This small molecule binds to this protein.
Small molecule (SMILES): C=Cc1cc2c(N3CCC4(CC3)CN(C(=O)CC)C4)nc(OC3CCN(C)CC3)nc2c(OCC)c1-c1c(C)ccc2[nH]ncc12

Binding-site contacts:
Ligand atom N5 contacts residue ARG69 of chain 1.A at 3.3 Å.
Ligand atom C29 contacts residue ALA60 of chain 1.A at 3.5 Å (hydrophobic).
Ligand atom C30 contacts residue GLN62 of chain 1.A at 3.7 Å.
Ligand atom N4 contacts residue ARG69 of chain 1.A at 3.7 Å.
Ligand atom N16 contacts residue GLU63 of chain 1.A at 3.7 Å.
Ligand atom N26 contacts residue ALA60 of chain 1.A at 3.4 Å.
Ligand atom O44 contacts residue LYS17 of chain 1.A at 2.8 Å (salt-bridge).
Ligand atom O15 contacts residue HIS96 of chain 1.A at 3.4 Å (h-bond).
Ligand atom C13 contacts residue HIS96 of chain 1.A at 3.3 Å.
Ligand atom C45 contacts residue CYS13 of chain 1.A at 2.9 Å (hydrophobic).
Ligand atom N26 contacts residue CYS13 of chain 1.A at 3.6 Å.
Ligand atom C46 contacts residue CYS13 of chain 1.A at 1.8 Å (hydrophobic).
Ligand atom N33 contacts residue TYR97 of chain 1.A at 3.8 Å.
Ligand atom C25 contacts residue GLY11 of chain 1.A at 3.3 Å.
Ligand atom C6 contacts residue ARG69 of chain 1.A at 3.4 Å.
Ligand atom N16 contacts residue HIS96 of chain 1.A at 3.1 Å (h-bond).
Ligand atom O44 contacts residue THR59 of chain 1.A at 3.7 Å.
Ligand atom N4 contacts residue ASP70 of chain 1.A at 2.7 Å (salt-bridge).
Ligand atom C27 contacts residue GLY61 of chain 1.A at 3.2 Å.
Ligand atom N5 contacts residue ASP70 of chain 1.A at 3.8 Å.
Ligand atom C45 contacts residue PRO35 of chain 1.A at 3.3 Å (hydrophobic).
Ligand atom O44 contacts residue GDP1 of chain 1.G at 3.2 Å (h-bond).
Ligand atom C3 contacts residue GLN100 of chain 1.A at 3.7 Å.
Ligand atom C43 contacts residue CYS13 of chain 1.A at 3.4 Å (hydrophobic).
Ligand atom C32 contacts residue TYR97 of chain 1.A at 3.6 Å (hydrophobic).
Ligand atom C24 contacts residue GLY11 of chain 1.A at 3.8 Å.
Ligand atom C8 contacts residue ASP70 of chain 1.A at 3.4 Å.
Ligand atom C25 contacts residue LYS17 of chain 1.A at 3.6 Å.
Ligand atom N33 contacts residue GLU63 of chain 1.A at 3.4 Å.
Ligand atom C10 contacts residue MET73 of chain 1.A at 3.6 Å (hydrophobic).
Ligand atom C24 contacts residue TYR97 of chain 1.A at 3.4 Å (hydrophobic).
Ligand atom C2 contacts residue ARG69 of chain 1.A at 3.6 Å.
Ligand atom C39 contacts residue HIS96 of chain 1.A at 3.5 Å.
Ligand atom N31 contacts residue TYR97 of chain 1.A at 3.5 Å (h-bond).
Ligand atom C43 contacts residue ALA60 of chain 1.A at 3.6 Å (hydrophobic).
Ligand atom C41 contacts residue GLU63 of chain 1.A at 3.8 Å.
Ligand atom C23 contacts residue TYR97 of chain 1.A at 3.6 Å (hydrophobic).
Ligand atom C9 contacts residue ASP70 of chain 1.A at 3.6 Å.
Ligand atom O35 contacts residue HIS96 of chain 1.A at 3.4 Å (h-bond).
Ligand atom C27 contacts residue CYS13 of chain 1.A at 3.5 Å (hydrophobic).

Sequence of chain 1.A:
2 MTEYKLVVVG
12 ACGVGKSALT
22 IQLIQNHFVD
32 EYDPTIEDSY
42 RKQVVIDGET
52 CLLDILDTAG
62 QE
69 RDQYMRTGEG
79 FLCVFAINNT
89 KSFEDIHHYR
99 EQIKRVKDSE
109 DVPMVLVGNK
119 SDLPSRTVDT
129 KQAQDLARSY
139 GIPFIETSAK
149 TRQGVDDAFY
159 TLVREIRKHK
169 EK